Sequence of chain 1.L:
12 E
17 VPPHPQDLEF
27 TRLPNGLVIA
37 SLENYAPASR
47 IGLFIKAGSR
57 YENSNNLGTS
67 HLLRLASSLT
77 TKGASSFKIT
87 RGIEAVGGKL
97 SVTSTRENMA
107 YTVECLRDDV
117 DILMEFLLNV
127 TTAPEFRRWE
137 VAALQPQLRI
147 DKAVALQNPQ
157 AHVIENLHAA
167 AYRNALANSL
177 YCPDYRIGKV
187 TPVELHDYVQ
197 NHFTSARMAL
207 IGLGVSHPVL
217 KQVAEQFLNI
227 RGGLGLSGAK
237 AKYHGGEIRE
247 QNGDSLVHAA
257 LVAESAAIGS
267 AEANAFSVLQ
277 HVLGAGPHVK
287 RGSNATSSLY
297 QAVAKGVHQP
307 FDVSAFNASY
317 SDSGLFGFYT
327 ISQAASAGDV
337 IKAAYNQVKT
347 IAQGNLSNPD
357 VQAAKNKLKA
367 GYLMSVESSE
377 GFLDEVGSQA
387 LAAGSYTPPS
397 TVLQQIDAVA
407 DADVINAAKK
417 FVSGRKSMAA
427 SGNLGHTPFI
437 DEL

Sequence of chain 1.F:
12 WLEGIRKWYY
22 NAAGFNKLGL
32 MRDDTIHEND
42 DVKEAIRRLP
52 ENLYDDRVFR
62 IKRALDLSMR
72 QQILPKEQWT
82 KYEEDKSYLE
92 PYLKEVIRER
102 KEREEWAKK

The protein below binds the small molecule below.
Small molecule (SMILES): CCCCCCO[C@@H]1O[C@H](CO)[C@@H](O)[C@H](O)[C@H]1O

Sequence of chain 1.K:
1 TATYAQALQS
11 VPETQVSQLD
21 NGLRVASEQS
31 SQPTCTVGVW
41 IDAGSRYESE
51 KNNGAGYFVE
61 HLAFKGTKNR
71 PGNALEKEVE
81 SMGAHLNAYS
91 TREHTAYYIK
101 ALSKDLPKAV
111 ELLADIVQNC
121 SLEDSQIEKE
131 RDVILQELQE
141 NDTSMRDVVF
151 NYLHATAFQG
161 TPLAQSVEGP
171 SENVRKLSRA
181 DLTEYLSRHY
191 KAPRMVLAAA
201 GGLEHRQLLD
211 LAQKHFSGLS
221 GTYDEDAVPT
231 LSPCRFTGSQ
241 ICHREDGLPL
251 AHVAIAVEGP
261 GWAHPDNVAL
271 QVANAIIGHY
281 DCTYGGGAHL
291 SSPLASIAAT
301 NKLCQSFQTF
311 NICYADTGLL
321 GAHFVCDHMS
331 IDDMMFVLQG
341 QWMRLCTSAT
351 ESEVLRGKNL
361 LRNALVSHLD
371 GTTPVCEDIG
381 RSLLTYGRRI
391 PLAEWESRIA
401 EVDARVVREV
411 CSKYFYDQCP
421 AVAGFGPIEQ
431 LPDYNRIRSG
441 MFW

Binding-site contacts:
Ligand atom C3' contacts residue GLU45 of chain 1.F at 4.3 Å.
Ligand atom O4 contacts residue HIS289 of chain 1.K at 3.9 Å.
Ligand atom O6 contacts residue PHE83 of chain 1.L at 3.7 Å.
Ligand atom O4 contacts residue GLU100 of chain 1.F at 4.0 Å.
Ligand atom C1 contacts residue ARG49 of chain 1.F at 3.1 Å.
Ligand atom C5 contacts residue GLU100 of chain 1.F at 3.5 Å.
Ligand atom C6' contacts residue ASP41 of chain 1.F at 3.7 Å.
Ligand atom O4 contacts residue THR76 of chain 1.L at 4.0 Å.
Ligand atom C6 contacts residue GLU100 of chain 1.F at 4.2 Å.
Ligand atom C3 contacts residue GLU100 of chain 1.F at 3.9 Å.
Ligand atom O2 contacts residue TRP135 of chain 1.L at 4.1 Å.
Ligand atom C4' contacts residue GLU45 of chain 1.F at 4.3 Å.
Ligand atom C3 contacts residue GLU136 of chain 1.L at 3.8 Å.
Ligand atom O5 contacts residue GLU100 of chain 1.F at 4.0 Å.
Ligand atom C5' contacts residue ASP41 of chain 1.F at 4.0 Å.
Ligand atom O5 contacts residue ARG49 of chain 1.F at 4.3 Å.
Ligand atom C2' contacts residue GLU45 of chain 1.F at 3.8 Å.
Ligand atom O6 contacts residue ARG104 of chain 1.F at 2.8 Å (salt-bridge).
Ligand atom O3 contacts residue GLU136 of chain 1.L at 2.8 Å (salt-bridge).
Ligand atom C5 contacts residue ARG104 of chain 1.F at 3.5 Å.
Ligand atom C4 contacts residue GLU100 of chain 1.F at 4.2 Å.
Ligand atom O2 contacts residue ARG49 of chain 1.F at 3.0 Å (salt-bridge).
Ligand atom O1 contacts residue ARG49 of chain 1.F at 3.7 Å.
Ligand atom C4 contacts residue HIS289 of chain 1.K at 3.6 Å.
Ligand atom C6 contacts residue ARG104 of chain 1.F at 3.0 Å.
Ligand atom O2 contacts residue GLU45 of chain 1.F at 4.0 Å.
Ligand atom C6 contacts residue PHE83 of chain 1.L at 3.8 Å (hydrophobic).
Ligand atom C1' contacts residue GLU45 of chain 1.F at 4.1 Å.
Ligand atom O5 contacts residue ARG104 of chain 1.F at 3.4 Å (salt-bridge).
Ligand atom C2 contacts residue ARG49 of chain 1.F at 3.4 Å.
Ligand atom O4 contacts residue SER82 of chain 1.L at 3.7 Å.
Ligand atom O1 contacts residue GLU45 of chain 1.F at 4.2 Å.
Ligand atom C1' contacts residue ARG49 of chain 1.F at 4.3 Å.
Ligand atom O6 contacts residue GLU100 of chain 1.F at 3.1 Å.
Ligand atom C5 contacts residue HIS289 of chain 1.K at 4.1 Å.
Ligand atom C1 contacts residue GLU100 of chain 1.F at 3.7 Å.
Ligand atom O4 contacts residue PHE83 of chain 1.L at 4.0 Å.
Ligand atom C3 contacts residue ARG49 of chain 1.F at 3.7 Å.
Ligand atom O4 contacts residue GLU136 of chain 1.L at 3.9 Å.
Ligand atom C6 contacts residue HIS289 of chain 1.K at 3.8 Å.